The protein below binds the small molecule below.
Small molecule (SMILES): CC(=O)N[C@@H]1[C@@H](O)[C@H](O)[C@@H](CO)O[C@H]1O

Sequence of chain 1.A:
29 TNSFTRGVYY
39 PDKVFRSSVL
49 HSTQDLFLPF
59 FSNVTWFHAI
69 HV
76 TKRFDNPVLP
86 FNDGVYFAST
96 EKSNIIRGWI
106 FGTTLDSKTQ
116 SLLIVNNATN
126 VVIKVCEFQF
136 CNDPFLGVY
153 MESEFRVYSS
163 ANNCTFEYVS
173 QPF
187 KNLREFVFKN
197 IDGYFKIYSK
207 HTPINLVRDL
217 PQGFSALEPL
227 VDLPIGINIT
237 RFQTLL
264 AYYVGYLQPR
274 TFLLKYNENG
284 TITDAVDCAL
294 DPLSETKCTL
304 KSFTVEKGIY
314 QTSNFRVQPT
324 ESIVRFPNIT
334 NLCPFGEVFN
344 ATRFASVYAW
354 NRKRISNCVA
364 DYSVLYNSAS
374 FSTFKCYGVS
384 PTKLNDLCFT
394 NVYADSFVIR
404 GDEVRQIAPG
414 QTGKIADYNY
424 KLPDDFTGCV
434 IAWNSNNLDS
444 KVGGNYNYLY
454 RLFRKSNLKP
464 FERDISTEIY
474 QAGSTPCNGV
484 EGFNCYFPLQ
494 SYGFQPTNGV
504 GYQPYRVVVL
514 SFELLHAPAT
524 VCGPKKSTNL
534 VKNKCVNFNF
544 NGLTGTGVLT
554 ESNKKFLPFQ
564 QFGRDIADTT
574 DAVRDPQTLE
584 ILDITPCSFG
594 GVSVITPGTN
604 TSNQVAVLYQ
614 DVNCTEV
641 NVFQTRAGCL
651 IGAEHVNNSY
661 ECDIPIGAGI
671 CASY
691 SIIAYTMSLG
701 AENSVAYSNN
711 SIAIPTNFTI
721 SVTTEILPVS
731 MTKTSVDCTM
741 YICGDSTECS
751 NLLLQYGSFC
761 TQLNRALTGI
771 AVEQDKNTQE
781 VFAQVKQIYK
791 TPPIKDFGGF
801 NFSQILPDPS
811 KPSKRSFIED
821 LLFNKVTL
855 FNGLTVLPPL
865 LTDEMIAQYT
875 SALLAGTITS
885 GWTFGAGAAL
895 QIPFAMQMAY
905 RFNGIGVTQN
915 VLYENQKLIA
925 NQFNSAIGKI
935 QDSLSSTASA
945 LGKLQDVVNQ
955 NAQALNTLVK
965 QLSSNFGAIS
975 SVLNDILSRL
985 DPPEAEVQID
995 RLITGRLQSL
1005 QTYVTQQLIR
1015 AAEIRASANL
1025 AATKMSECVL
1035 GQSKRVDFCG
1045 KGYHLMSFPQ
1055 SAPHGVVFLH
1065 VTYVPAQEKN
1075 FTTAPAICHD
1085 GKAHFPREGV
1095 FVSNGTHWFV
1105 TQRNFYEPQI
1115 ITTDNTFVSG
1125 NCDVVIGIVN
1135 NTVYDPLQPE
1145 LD

Binding-site contacts:
Ligand atom C5 contacts residue ASN1134 of chain 1.A at 3.6 Å.
Ligand atom O5 contacts residue ASN1134 of chain 1.A at 2.3 Å (h-bond).
Ligand atom N2 contacts residue ASN1134 of chain 1.A at 2.4 Å (h-bond).
Ligand atom C4 contacts residue ASN1134 of chain 1.A at 4.2 Å.
Ligand atom C8 contacts residue ASN1134 of chain 1.A at 3.4 Å.
Ligand atom C7 contacts residue ASN1134 of chain 1.A at 3.1 Å.
Ligand atom C2 contacts residue ASN1134 of chain 1.A at 2.5 Å.
Ligand atom C3 contacts residue ASN1134 of chain 1.A at 3.8 Å.
Ligand atom O7 contacts residue ASN1134 of chain 1.A at 4.1 Å.
Ligand atom C1 contacts residue ASN1134 of chain 1.A at 1.4 Å.